Sequence of chain 4.A:
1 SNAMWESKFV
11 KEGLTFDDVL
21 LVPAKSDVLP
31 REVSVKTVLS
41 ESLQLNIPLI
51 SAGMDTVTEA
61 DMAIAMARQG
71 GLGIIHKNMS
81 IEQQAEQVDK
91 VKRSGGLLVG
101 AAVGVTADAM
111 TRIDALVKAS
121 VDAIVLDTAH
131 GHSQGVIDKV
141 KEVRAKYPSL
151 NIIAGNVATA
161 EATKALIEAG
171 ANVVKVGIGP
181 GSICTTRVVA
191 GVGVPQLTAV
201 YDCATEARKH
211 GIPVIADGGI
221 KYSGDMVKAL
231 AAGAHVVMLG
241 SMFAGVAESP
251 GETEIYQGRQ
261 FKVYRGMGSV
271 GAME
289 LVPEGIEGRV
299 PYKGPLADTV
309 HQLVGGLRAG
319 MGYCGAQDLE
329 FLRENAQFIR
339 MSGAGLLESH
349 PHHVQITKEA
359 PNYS

Binding-site contacts:
Ligand atom O6 contacts residue SER182 of chain 4.A at 2.7 Å (h-bond).
Ligand atom O3 contacts residue MET238 of chain 4.A at 3.6 Å (h-bond).
Ligand atom C2 contacts residue ILE183 of chain 4.A at 3.3 Å (hydrophobic).
Ligand atom C2 contacts residue MET267 of chain 4.A at 3.7 Å (hydrophobic).
Ligand atom C8 contacts residue TYR264 of chain 4.A at 3.5 Å (hydrophobic).
Ligand atom O7 contacts residue GLY219 of chain 4.A at 2.8 Å (h-bond).
Ligand atom O2 contacts residue ASP217 of chain 4.A at 2.7 Å (salt-bridge).
Ligand atom N1 contacts residue MET267 of chain 4.A at 3.0 Å (h-bond).
Ligand atom O4 contacts residue GLY181 of chain 4.A at 3.3 Å.
Ligand atom O6 contacts residue SER241 of chain 4.A at 3.0 Å (h-bond).
Ligand atom C1 contacts residue GLY266 of chain 4.A at 3.7 Å.
Ligand atom O5 contacts residue GLY240 of chain 4.A at 2.8 Å (h-bond).
Ligand atom C10 contacts residue CYS184 of chain 4.A at 1.9 Å (hydrophobic).
Ligand atom O2 contacts residue ASN156 of chain 4.A at 3.7 Å.
Ligand atom O3 contacts residue ALA52 of chain 4.A at 3.5 Å.
Ligand atom O1 contacts residue GLY268 of chain 4.A at 2.6 Å (h-bond).
Ligand atom O9 contacts residue CYS184 of chain 4.A at 3.3 Å.
Ligand atom C3 contacts residue MET54 of chain 4.A at 3.6 Å (hydrophobic).
Ligand atom O7 contacts residue GLY181 of chain 4.A at 3.4 Å.
Ligand atom C9 contacts residue ILE183 of chain 4.A at 3.4 Å (hydrophobic).
Ligand atom C1 contacts residue ILE183 of chain 4.A at 3.7 Å (hydrophobic).
Ligand atom O6 contacts residue TYR264 of chain 4.A at 2.6 Å (h-bond).
Ligand atom O7 contacts residue SER182 of chain 4.A at 2.8 Å (h-bond).
Ligand atom C1 contacts residue GLU292 of chain 4.A at 3.6 Å.
Ligand atom N3 contacts residue CYS184 of chain 4.A at 2.7 Å (h-bond).
Ligand atom N4 contacts residue CYS184 of chain 4.A at 2.7 Å (h-bond).
Ligand atom C7 contacts residue ASP217 of chain 4.A at 3.5 Å.
Ligand atom N1 contacts residue GLY266 of chain 4.A at 3.6 Å.
Ligand atom O5 contacts residue SER241 of chain 4.A at 3.4 Å (h-bond).
Ligand atom O1 contacts residue GLY293 of chain 4.A at 3.5 Å.
Ligand atom O9 contacts residue GLY293 of chain 4.A at 3.4 Å.
Ligand atom O9 contacts residue GLU292 of chain 4.A at 2.6 Å (salt-bridge).
Ligand atom P1 contacts residue SER182 of chain 4.A at 3.7 Å.
Ligand atom N4 contacts residue THR186 of chain 4.A at 3.0 Å (h-bond).
Ligand atom C6 contacts residue ASP217 of chain 4.A at 3.4 Å.
Ligand atom O1 contacts residue GLY266 of chain 4.A at 3.2 Å.
Ligand atom O1 contacts residue MET267 of chain 4.A at 3.2 Å (h-bond).
Ligand atom O3 contacts residue ASP217 of chain 4.A at 2.6 Å (salt-bridge).
Ligand atom N1 contacts residue ILE183 of chain 4.A at 3.5 Å.
Ligand atom O4 contacts residue GLY218 of chain 4.A at 3.5 Å.

The protein below binds the small molecule below.
Small molecule (SMILES): N/C=N\c1c(C(=O)O)ncn1[C@@H]1O[C@H](COP(=O)(O)O)[C@@H](O)[C@H]1O